Sequence of chain 1.C:
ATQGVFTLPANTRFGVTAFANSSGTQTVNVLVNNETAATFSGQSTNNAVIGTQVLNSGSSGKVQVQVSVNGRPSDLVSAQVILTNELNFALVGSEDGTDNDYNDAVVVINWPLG

A small-molecule ligand and the protein it binds are described below.
Small molecule (SMILES): Cc1cc(C)c(S(N)(=O)=O)c(C)c1

Binding-site contacts:
Ligand atom C2 contacts residue SER24 of chain 1.C at 3.7 Å.
Ligand atom N contacts residue SER23 of chain 1.C at 4.4 Å.
Ligand atom N contacts residue GLY98 of chain 1.C at 4.4 Å.
Ligand atom N contacts residue ASP97 of chain 1.C at 2.8 Å (salt-bridge).
Ligand atom S contacts residue ASP97 of chain 1.C at 4.3 Å.
Ligand atom C9 contacts residue MMA1 of chain 1.Q at 4.3 Å.
Ligand atom N contacts residue MMA1 of chain 1.Q at 1.5 Å.
Ligand atom C8 contacts residue GLY25 of chain 1.C at 4.3 Å.
Ligand atom O1 contacts residue MMA1 of chain 1.Q at 3.9 Å.
Ligand atom C5 contacts residue GLY25 of chain 1.C at 4.4 Å.
Ligand atom C3 contacts residue SER24 of chain 1.C at 4.1 Å.
Ligand atom C7 contacts residue MMA1 of chain 1.Q at 4.1 Å.
Ligand atom C4 contacts residue GLY25 of chain 1.C at 4.1 Å.
Ligand atom C6 contacts residue MMA1 of chain 1.Q at 4.0 Å.
Ligand atom C1 contacts residue MMA1 of chain 1.Q at 3.2 Å.
Ligand atom C8 contacts residue ASN71 of chain 1.C at 3.9 Å.
Ligand atom C5 contacts residue VAL70 of chain 1.C at 3.9 Å (hydrophobic).
Ligand atom O2 contacts residue MMA1 of chain 1.Q at 3.1 Å.
Ligand atom S contacts residue MMA1 of chain 1.Q at 2.8 Å.
Ligand atom C7 contacts residue SER24 of chain 1.C at 3.1 Å.
Ligand atom C3 contacts residue GLY25 of chain 1.C at 4.4 Å.
Ligand atom O1 contacts residue ASP97 of chain 1.C at 4.0 Å.
Ligand atom O1 contacts residue GLY98 of chain 1.C at 3.8 Å.
Ligand atom C2 contacts residue MMA1 of chain 1.Q at 3.8 Å.
Ligand atom C9 contacts residue ASP97 of chain 1.C at 3.2 Å.